Sequence of chain 1.B:
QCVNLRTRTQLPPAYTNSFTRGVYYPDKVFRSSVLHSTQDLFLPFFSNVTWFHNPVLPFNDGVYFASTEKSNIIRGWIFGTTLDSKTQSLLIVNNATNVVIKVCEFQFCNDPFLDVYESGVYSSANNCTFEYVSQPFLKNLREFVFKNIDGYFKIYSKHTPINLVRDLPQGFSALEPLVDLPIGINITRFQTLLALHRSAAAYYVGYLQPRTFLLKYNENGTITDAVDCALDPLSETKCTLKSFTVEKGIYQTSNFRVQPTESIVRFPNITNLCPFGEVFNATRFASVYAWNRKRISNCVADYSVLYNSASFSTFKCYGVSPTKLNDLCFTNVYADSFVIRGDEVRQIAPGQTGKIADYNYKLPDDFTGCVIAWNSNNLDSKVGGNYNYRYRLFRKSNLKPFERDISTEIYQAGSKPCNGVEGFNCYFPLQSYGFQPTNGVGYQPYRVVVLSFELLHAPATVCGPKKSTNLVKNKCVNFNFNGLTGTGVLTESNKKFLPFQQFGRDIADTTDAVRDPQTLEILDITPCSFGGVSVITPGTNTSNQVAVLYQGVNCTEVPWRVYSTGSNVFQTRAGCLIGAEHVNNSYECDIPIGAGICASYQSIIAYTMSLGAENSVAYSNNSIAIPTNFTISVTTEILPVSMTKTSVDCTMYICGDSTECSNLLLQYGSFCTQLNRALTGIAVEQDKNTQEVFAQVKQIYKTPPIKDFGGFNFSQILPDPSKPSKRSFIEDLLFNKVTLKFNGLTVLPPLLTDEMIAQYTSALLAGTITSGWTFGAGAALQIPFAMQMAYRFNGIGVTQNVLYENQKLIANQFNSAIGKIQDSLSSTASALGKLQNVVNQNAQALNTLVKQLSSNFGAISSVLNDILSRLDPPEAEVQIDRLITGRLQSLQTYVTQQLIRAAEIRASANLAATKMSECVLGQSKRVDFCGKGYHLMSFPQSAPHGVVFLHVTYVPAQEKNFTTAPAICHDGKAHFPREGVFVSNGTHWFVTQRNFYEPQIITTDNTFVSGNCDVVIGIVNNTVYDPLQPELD

Binding-site contacts:
Ligand atom C5 contacts residue GLU154 of chain 1.B at 4.5 Å.
Ligand atom C1 contacts residue ASN122 of chain 1.B at 1.4 Å.
Ligand atom C5 contacts residue ASN125 of chain 1.B at 4.1 Å.
Ligand atom C5 contacts residue THR124 of chain 1.B at 3.4 Å.
Ligand atom N2 contacts residue ASN122 of chain 1.B at 2.9 Å (h-bond).
Ligand atom C7 contacts residue ASN122 of chain 1.B at 3.1 Å.
Ligand atom C6 contacts residue VAL127 of chain 1.B at 4.0 Å (hydrophobic).
Ligand atom C5 contacts residue ASN122 of chain 1.B at 3.7 Å.
Ligand atom O5 contacts residue THR124 of chain 1.B at 3.5 Å (h-bond).
Ligand atom C3 contacts residue GLU154 of chain 1.B at 4.4 Å.
Ligand atom O5 contacts residue ASN122 of chain 1.B at 2.4 Å (h-bond).
Ligand atom C1 contacts residue GLU154 of chain 1.B at 3.4 Å.
Ligand atom C2 contacts residue THR124 of chain 1.B at 4.0 Å.
Ligand atom C4 contacts residue GLU154 of chain 1.B at 4.4 Å.
Ligand atom C3 contacts residue THR124 of chain 1.B at 3.9 Å.
Ligand atom C7 contacts residue GLU154 of chain 1.B at 4.0 Å.
Ligand atom O5 contacts residue ASN125 of chain 1.B at 4.3 Å.
Ligand atom C1 contacts residue ASN125 of chain 1.B at 4.5 Å.
Ligand atom C6 contacts residue VAL169 of chain 1.B at 4.4 Å (hydrophobic).
Ligand atom O7 contacts residue GLU154 of chain 1.B at 3.1 Å (salt-bridge).
Ligand atom C6 contacts residue ASN125 of chain 1.B at 3.8 Å.
Ligand atom C6 contacts residue THR124 of chain 1.B at 4.5 Å.
Ligand atom C1 contacts residue THR124 of chain 1.B at 3.2 Å.
Ligand atom C4 contacts residue THR124 of chain 1.B at 4.2 Å.
Ligand atom C4 contacts residue ASN122 of chain 1.B at 4.2 Å.
Ligand atom C8 contacts residue ASN122 of chain 1.B at 4.3 Å.
Ligand atom N2 contacts residue THR124 of chain 1.B at 4.3 Å.
Ligand atom O6 contacts residue VAL127 of chain 1.B at 3.5 Å.
Ligand atom C2 contacts residue ASN122 of chain 1.B at 2.4 Å.
Ligand atom C2 contacts residue GLU154 of chain 1.B at 3.3 Å.
Ligand atom O7 contacts residue ASN122 of chain 1.B at 3.0 Å (h-bond).
Ligand atom N2 contacts residue GLU154 of chain 1.B at 4.1 Å.
Ligand atom O5 contacts residue GLU154 of chain 1.B at 3.4 Å (salt-bridge).
Ligand atom O5 contacts residue VAL127 of chain 1.B at 4.5 Å.
Ligand atom C3 contacts residue ASN122 of chain 1.B at 3.8 Å.
Ligand atom C8 contacts residue ASN125 of chain 1.B at 4.2 Å.

A small-molecule ligand and the protein it binds are described below.
Small molecule (SMILES): CC(=O)N[C@H]1[C@H](O[C@H]2[C@H](O)[C@@H](NC(C)=O)CO[C@@H]2CO)O[C@H](CO)[C@@H](O)[C@@H]1O